Sequence of chain 1.A:
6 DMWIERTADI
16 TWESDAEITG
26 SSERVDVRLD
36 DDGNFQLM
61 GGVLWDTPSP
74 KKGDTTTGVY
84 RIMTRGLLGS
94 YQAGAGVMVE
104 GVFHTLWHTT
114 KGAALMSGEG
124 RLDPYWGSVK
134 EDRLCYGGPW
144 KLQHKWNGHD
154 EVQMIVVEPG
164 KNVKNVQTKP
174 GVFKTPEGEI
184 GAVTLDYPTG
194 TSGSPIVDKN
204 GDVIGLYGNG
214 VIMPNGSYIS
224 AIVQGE

A protein and the small-molecule ligand that binds it are described below.
Small molecule (SMILES): [H]/N=C(\N)NCCC[C@H](NC(=O)[C@H](Cc1ccc(CN)cc1)NC(=O)c1ccccc1)B1OC[C@H](CO)O1

Binding-site contacts:
Ligand atom C2 contacts residue SER195 of chain 1.A at 3.3 Å.
Ligand atom C12 contacts residue TYR190 of chain 1.A at 3.1 Å (hydrophobic).
Ligand atom C22 contacts residue TYR221 of chain 1.A at 3.6 Å (hydrophobic).
Ligand atom O3 contacts residue GLY193 of chain 1.A at 2.9 Å (h-bond).
Ligand atom C4 contacts residue HIS111 of chain 1.A at 3.3 Å.
Ligand atom N16 contacts residue ASP189 of chain 1.A at 2.7 Å (salt-bridge).
Ligand atom C2 contacts residue ALA96 of chain 1.A at 3.4 Å (hydrophobic).
Ligand atom C37 contacts residue ASN39 of chain 1.A at 3.5 Å.
Ligand atom C26 contacts residue GLY213 of chain 1.A at 3.1 Å.
Ligand atom C28 contacts residue ILE215 of chain 1.A at 3.6 Å (hydrophobic).
Ligand atom C37 contacts residue ASP37 of chain 1.A at 3.5 Å.
Ligand atom C33 contacts residue HIS111 of chain 1.A at 3.5 Å.
Ligand atom O24 contacts residue TYR221 of chain 1.A at 2.8 Å (h-bond).
Ligand atom N2 contacts residue SER195 of chain 1.A at 3.0 Å (h-bond).
Ligand atom C35 contacts residue ASN212 of chain 1.A at 3.5 Å.
Ligand atom B4 contacts residue SER195 of chain 1.A at 1.6 Å.
Ligand atom N38 contacts residue ASN39 of chain 1.A at 2.9 Å (h-bond).
Ligand atom N13 contacts residue ASP189 of chain 1.A at 3.2 Å (salt-bridge).
Ligand atom C2 contacts residue GLY193 of chain 1.A at 3.2 Å.
Ligand atom C3 contacts residue SER195 of chain 1.A at 3.0 Å.
Ligand atom O3 contacts residue SER195 of chain 1.A at 2.4 Å (h-bond).
Ligand atom C18 contacts residue GLY211 of chain 1.A at 3.4 Å.
Ligand atom O1 contacts residue SER195 of chain 1.A at 2.4 Å (h-bond).
Ligand atom C20 contacts residue HIS111 of chain 1.A at 3.6 Å.
Ligand atom O3 contacts residue THR194 of chain 1.A at 3.5 Å (h-bond).
Ligand atom N13 contacts residue TYR190 of chain 1.A at 3.1 Å (h-bond).
Ligand atom N38 contacts residue ASP37 of chain 1.A at 2.8 Å (salt-bridge).
Ligand atom C27 contacts residue GLY213 of chain 1.A at 3.7 Å.
Ligand atom C1 contacts residue SER195 of chain 1.A at 2.6 Å.
Ligand atom N2 contacts residue GLY211 of chain 1.A at 3.2 Å (h-bond).
Ligand atom O2 contacts residue HIS111 of chain 1.A at 3.6 Å.
Ligand atom O24 contacts residue GLY213 of chain 1.A at 3.0 Å (h-bond).
Ligand atom C32 contacts residue HIS111 of chain 1.A at 3.4 Å.
Ligand atom C14 contacts residue ASP189 of chain 1.A at 3.3 Å.
Ligand atom O1 contacts residue HIS111 of chain 1.A at 2.7 Å (h-bond).
Ligand atom C4 contacts residue SER195 of chain 1.A at 3.4 Å.
Ligand atom O24 contacts residue ASN212 of chain 1.A at 3.6 Å.
Ligand atom C37 contacts residue GLY38 of chain 1.A at 3.5 Å.
Ligand atom C29 contacts residue ILE215 of chain 1.A at 3.5 Å (hydrophobic).
Ligand atom C31 contacts residue HIS111 of chain 1.A at 3.6 Å.